Sequence of chain 1.A:
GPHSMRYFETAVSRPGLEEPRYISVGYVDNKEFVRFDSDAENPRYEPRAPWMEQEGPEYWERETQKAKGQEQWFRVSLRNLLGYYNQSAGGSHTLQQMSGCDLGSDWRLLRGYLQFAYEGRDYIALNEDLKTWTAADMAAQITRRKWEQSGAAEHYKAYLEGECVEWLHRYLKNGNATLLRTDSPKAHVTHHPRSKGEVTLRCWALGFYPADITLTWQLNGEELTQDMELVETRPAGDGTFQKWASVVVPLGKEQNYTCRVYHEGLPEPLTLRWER

Binding-site contacts:
Ligand atom C contacts residue TRP73 of chain 1.A at 3.6 Å (hydrophobic).
Ligand atom O contacts residue TRP147 of chain 1.A at 2.8 Å (h-bond).
Ligand atom C contacts residue GLN70 of chain 1.A at 3.6 Å.
Ligand atom CD2 contacts residue VAL76 of chain 1.A at 3.5 Å (hydrophobic).
Ligand atom O contacts residue HIS155 of chain 1.A at 3.0 Å (h-bond).
Ligand atom N contacts residue SER77 of chain 1.A at 3.3 Å (h-bond).
Ligand atom CA contacts residue GLN70 of chain 1.A at 3.5 Å.
Ligand atom C contacts residue TRP73 of chain 1.A at 3.6 Å (hydrophobic).
Ligand atom O contacts residue LYS146 of chain 1.A at 3.4 Å.
Ligand atom O contacts residue LYS66 of chain 1.A at 2.9 Å (salt-bridge).
Ligand atom CB contacts residue TYR7 of chain 1.A at 3.6 Å (hydrophobic).
Ligand atom O contacts residue TRP73 of chain 1.A at 3.4 Å (h-bond).
Ligand atom OXT contacts residue THR143 of chain 1.A at 2.6 Å (h-bond).
Ligand atom O contacts residue TYR84 of chain 1.A at 3.3 Å (h-bond).
Ligand atom CG contacts residue VAL76 of chain 1.A at 3.4 Å (hydrophobic).
Ligand atom O contacts residue GLU163 of chain 1.A at 3.6 Å (salt-bridge).
Ligand atom CG2 contacts residue LYS66 of chain 1.A at 3.5 Å.
Ligand atom N contacts residue GLU63 of chain 1.A at 3.2 Å (salt-bridge).
Ligand atom N contacts residue TYR171 of chain 1.A at 2.7 Å (h-bond).
Ligand atom O contacts residue TYR159 of chain 1.A at 2.6 Å (h-bond).
Ligand atom OG contacts residue GLU163 of chain 1.A at 2.4 Å (salt-bridge).
Ligand atom CZ3 contacts residue ALA152 of chain 1.A at 3.3 Å (hydrophobic).
Ligand atom O contacts residue TRP73 of chain 1.A at 3.0 Å (h-bond).
Ligand atom N contacts residue GLN70 of chain 1.A at 2.8 Å (h-bond).
Ligand atom OXT contacts residue TYR84 of chain 1.A at 2.5 Å (h-bond).
Ligand atom CD2 contacts residue TRP73 of chain 1.A at 3.4 Å (hydrophobic).
Ligand atom CA contacts residue TYR7 of chain 1.A at 3.5 Å (hydrophobic).
Ligand atom CB contacts residue TRP167 of chain 1.A at 3.4 Å (hydrophobic).
Ligand atom CE3 contacts residue ALA152 of chain 1.A at 3.3 Å (hydrophobic).
Ligand atom C contacts residue TYR84 of chain 1.A at 3.3 Å (hydrophobic).
Ligand atom CB contacts residue GLU63 of chain 1.A at 3.5 Å.
Ligand atom CB contacts residue GLU163 of chain 1.A at 3.4 Å.
Ligand atom CD1 contacts residue SER150 of chain 1.A at 3.4 Å.
Ligand atom C contacts residue TYR7 of chain 1.A at 3.5 Å (hydrophobic).
Ligand atom N contacts residue TYR7 of chain 1.A at 3.0 Å (h-bond).
Ligand atom O contacts residue ASN80 of chain 1.A at 2.8 Å (h-bond).
Ligand atom O contacts residue LYS146 of chain 1.A at 2.9 Å (salt-bridge).
Ligand atom O contacts residue TRP147 of chain 1.A at 3.5 Å.
Ligand atom OG contacts residue LYS66 of chain 1.A at 3.2 Å (salt-bridge).
Ligand atom OG contacts residue GLU63 of chain 1.A at 2.8 Å (salt-bridge).

The small molecule below binds the protein below.
Small molecule (SMILES): CC[C@H](C)[C@H](NC(=O)[C@@H](NC(=O)[C@H](CO)NC(=O)[C@@H](N)CO)C(C)C)C(=O)NCC(=O)N[C@H](C(=O)N[C@@H](CC1=CN=C2CC=CC=C12)C(=O)N[C@@H](Cc1ccc(O)cc1)C(=O)N[C@@H](CC(C)C)C(=O)O)C(C)C